Sequence of chain 1.A:
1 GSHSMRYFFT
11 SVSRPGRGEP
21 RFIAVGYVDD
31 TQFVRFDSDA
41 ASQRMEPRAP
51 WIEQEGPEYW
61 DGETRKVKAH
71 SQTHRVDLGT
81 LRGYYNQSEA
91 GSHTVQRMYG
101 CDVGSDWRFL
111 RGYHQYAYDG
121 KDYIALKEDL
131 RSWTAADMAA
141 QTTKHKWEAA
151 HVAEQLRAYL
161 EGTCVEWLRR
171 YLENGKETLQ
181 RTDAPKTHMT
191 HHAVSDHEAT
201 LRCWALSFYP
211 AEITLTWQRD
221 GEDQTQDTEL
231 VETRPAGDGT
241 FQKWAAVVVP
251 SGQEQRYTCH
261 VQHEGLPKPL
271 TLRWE

Sequence of chain 1.D:
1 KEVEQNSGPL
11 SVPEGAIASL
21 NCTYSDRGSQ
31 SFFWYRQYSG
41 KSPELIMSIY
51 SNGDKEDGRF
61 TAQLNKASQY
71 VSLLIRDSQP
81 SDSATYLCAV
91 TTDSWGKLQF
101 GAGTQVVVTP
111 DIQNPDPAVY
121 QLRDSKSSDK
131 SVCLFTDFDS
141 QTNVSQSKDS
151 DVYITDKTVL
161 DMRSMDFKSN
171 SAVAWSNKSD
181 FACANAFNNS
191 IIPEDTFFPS

Binding-site contacts:
Ligand atom N contacts residue TYR171 of chain 1.A at 2.5 Å (h-bond).
Ligand atom O contacts residue LEU97 of chain 1.E at 3.5 Å (h-bond).
Ligand atom N contacts residue TYR7 of chain 1.A at 2.9 Å (h-bond).
Ligand atom CD2 contacts residue TRP167 of chain 1.A at 3.5 Å (hydrophobic).
Ligand atom CA contacts residue ASP77 of chain 1.A at 3.5 Å.
Ligand atom O contacts residue TYR84 of chain 1.A at 2.9 Å (h-bond).
Ligand atom N contacts residue ASP77 of chain 1.A at 2.7 Å (salt-bridge).
Ligand atom CA contacts residue TYR171 of chain 1.A at 3.4 Å (hydrophobic).
Ligand atom F2 contacts residue ASP93 of chain 1.D at 3.2 Å.
Ligand atom F2 contacts residue SER94 of chain 1.D at 3.5 Å.
Ligand atom O contacts residue LYS66 of chain 1.A at 3.1 Å (salt-bridge).
Ligand atom F1 contacts residue GLN30 of chain 1.D at 3.3 Å.
Ligand atom OXT contacts residue GOL1 of chain 1.F at 3.3 Å (h-bond).
Ligand atom OH contacts residue GLU30 of chain 1.E at 2.9 Å (salt-bridge).
Ligand atom CG2 contacts residue ASP77 of chain 1.A at 3.3 Å.
Ligand atom O contacts residue HIS70 of chain 1.A at 3.2 Å.
Ligand atom N contacts residue LEU97 of chain 1.E at 3.4 Å (h-bond).
Ligand atom CE2 contacts residue GLU30 of chain 1.E at 3.5 Å.
Ligand atom CB contacts residue THR143 of chain 1.A at 3.4 Å.
Ligand atom CG contacts residue LYS66 of chain 1.A at 3.5 Å.
Ligand atom CB contacts residue TYR99 of chain 1.A at 3.4 Å (hydrophobic).
Ligand atom C contacts residue ASP77 of chain 1.A at 3.5 Å.
Ligand atom O contacts residue TYR159 of chain 1.A at 2.4 Å (h-bond).
Ligand atom O contacts residue THR143 of chain 1.A at 2.5 Å (h-bond).
Ligand atom O contacts residue TRP147 of chain 1.A at 3.0 Å (h-bond).
Ligand atom CA contacts residue LEU97 of chain 1.E at 3.4 Å (hydrophobic).
Ligand atom CD1 contacts residue GLU63 of chain 1.A at 3.2 Å.
Ligand atom O contacts residue ASP93 of chain 1.D at 3.3 Å.
Ligand atom O contacts residue GLN30 of chain 1.D at 3.5 Å (h-bond).
Ligand atom O contacts residue SER94 of chain 1.D at 2.8 Å (h-bond).
Ligand atom C contacts residue THR143 of chain 1.A at 3.5 Å.
Ligand atom N contacts residue GLN30 of chain 1.D at 3.0 Å (h-bond).
Ligand atom CZ contacts residue SER31 of chain 1.D at 3.3 Å.
Ligand atom CG contacts residue GLU63 of chain 1.A at 3.4 Å.
Ligand atom CE1 contacts residue GLN155 of chain 1.A at 3.2 Å.
Ligand atom CD2 contacts residue TYR99 of chain 1.A at 3.5 Å (hydrophobic).
Ligand atom OH contacts residue GLN72 of chain 1.A at 3.4 Å (h-bond).
Ligand atom F1 contacts residue SER31 of chain 1.D at 2.7 Å.
Ligand atom N contacts residue GLU63 of chain 1.A at 3.4 Å (salt-bridge).
Ligand atom N contacts residue TYR99 of chain 1.A at 3.0 Å (h-bond).

Sequence of chain 1.E:
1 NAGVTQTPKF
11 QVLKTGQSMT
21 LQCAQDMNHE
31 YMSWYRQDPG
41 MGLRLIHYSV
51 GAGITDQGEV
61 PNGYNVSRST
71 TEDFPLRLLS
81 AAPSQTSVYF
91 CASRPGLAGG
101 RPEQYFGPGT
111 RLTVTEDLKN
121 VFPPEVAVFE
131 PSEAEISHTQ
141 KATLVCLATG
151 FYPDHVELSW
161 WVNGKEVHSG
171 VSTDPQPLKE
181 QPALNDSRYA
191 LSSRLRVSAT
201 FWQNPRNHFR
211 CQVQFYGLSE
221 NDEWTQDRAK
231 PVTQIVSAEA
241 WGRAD

A protein and the small-molecule ligand that binds it are described below.
Small molecule (SMILES): CC(C)C[C@H](NC(=O)[C@@H](N)CC(C)C)C(=O)N[C@@H](Cc1ccccc1)C(=O)NCC(=O)N[C@@H](Cc1ccc(F)c(F)c1)C(=O)N1CCC[C@H]1C(=O)N[C@H](C(=O)N[C@@H](Cc1ccc(O)cc1)C(=O)N[C@H](C(=O)O)C(C)C)C(C)C